Sequence of chain 1.D:
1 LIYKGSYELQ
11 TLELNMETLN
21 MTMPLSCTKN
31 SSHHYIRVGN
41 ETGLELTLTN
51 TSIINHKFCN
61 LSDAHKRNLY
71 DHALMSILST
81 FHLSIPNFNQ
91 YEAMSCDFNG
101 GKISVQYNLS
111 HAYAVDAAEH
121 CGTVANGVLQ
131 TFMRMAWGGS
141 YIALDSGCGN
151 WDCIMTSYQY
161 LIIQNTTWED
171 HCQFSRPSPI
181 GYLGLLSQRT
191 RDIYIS

Binding-site contacts:
Ligand atom O5 contacts residue ASN108 of chain 1.D at 2.5 Å (h-bond).
Ligand atom O7 contacts residue ASN108 of chain 1.D at 3.5 Å (h-bond).
Ligand atom N2 contacts residue ASN108 of chain 1.D at 2.9 Å (h-bond).
Ligand atom C7 contacts residue ASN108 of chain 1.D at 3.4 Å.
Ligand atom C8 contacts residue ASN108 of chain 1.D at 4.5 Å.
Ligand atom C2 contacts residue ASN108 of chain 1.D at 2.5 Å.
Ligand atom C3 contacts residue ASN108 of chain 1.D at 3.9 Å.
Ligand atom C5 contacts residue ASN108 of chain 1.D at 3.8 Å.
Ligand atom C2 contacts residue TYR160 of chain 1.D at 4.5 Å (hydrophobic).
Ligand atom C8 contacts residue SER52 of chain 1.D at 3.6 Å.
Ligand atom O7 contacts residue LYS57 of chain 1.D at 3.8 Å.
Ligand atom C4 contacts residue ASN108 of chain 1.D at 4.4 Å.
Ligand atom C1 contacts residue ASN108 of chain 1.D at 1.5 Å.
Ligand atom C8 contacts residue GLN106 of chain 1.D at 4.0 Å.
Ligand atom C7 contacts residue TYR160 of chain 1.D at 4.0 Å (hydrophobic).
Ligand atom O6 contacts residue SER110 of chain 1.D at 3.7 Å.
Ligand atom C8 contacts residue TYR160 of chain 1.D at 3.7 Å (hydrophobic).
Ligand atom C8 contacts residue ILE54 of chain 1.D at 3.8 Å (hydrophobic).
Ligand atom N2 contacts residue TYR160 of chain 1.D at 3.4 Å (h-bond).

The protein below binds the small molecule below.
Small molecule (SMILES): CC(=O)N[C@H]1[C@H](O[C@H]2[C@H](O)[C@@H](NC(C)=O)CO[C@@H]2CO)O[C@H](CO)[C@@H](O[C@@H]2O[C@H](CO)[C@@H](O)[C@H](O)[C@@H]2O)[C@@H]1O